The small molecule below binds the protein below.
Small molecule (SMILES): CC(=O)N[C@@H]1[C@@H](O)[C@H](O)[C@@H](CO)O[C@H]1O

Binding-site contacts:
Ligand atom C1 contacts residue HIS123 of chain 1.H at 4.0 Å.
Ligand atom C3 contacts residue SER121 of chain 1.H at 4.0 Å.
Ligand atom C8 contacts residue SER121 of chain 1.H at 4.5 Å.
Ligand atom C7 contacts residue SER120 of chain 1.H at 4.3 Å.
Ligand atom C7 contacts residue ASN119 of chain 1.H at 3.6 Å.
Ligand atom C5 contacts residue HIS123 of chain 1.H at 3.6 Å.
Ligand atom O7 contacts residue ASN119 of chain 1.H at 3.6 Å.
Ligand atom C5 contacts residue ASN119 of chain 1.H at 3.6 Å.
Ligand atom C4 contacts residue HIS123 of chain 1.H at 4.4 Å.
Ligand atom C3 contacts residue HIS123 of chain 1.H at 4.4 Å.
Ligand atom C8 contacts residue SER120 of chain 1.H at 3.2 Å.
Ligand atom C1 contacts residue SER121 of chain 1.H at 3.8 Å.
Ligand atom C2 contacts residue SER121 of chain 1.H at 3.9 Å.
Ligand atom N2 contacts residue ASN119 of chain 1.H at 3.1 Å (h-bond).
Ligand atom O5 contacts residue HIS123 of chain 1.H at 3.8 Å.
Ligand atom O5 contacts residue ASN119 of chain 1.H at 2.4 Å (h-bond).
Ligand atom C4 contacts residue ASN119 of chain 1.H at 4.3 Å.
Ligand atom C2 contacts residue ASN119 of chain 1.H at 2.6 Å.
Ligand atom C1 contacts residue ASN119 of chain 1.H at 1.4 Å.
Ligand atom O7 contacts residue THR85 of chain 1.H at 4.5 Å.
Ligand atom O4 contacts residue HIS123 of chain 1.H at 4.5 Å.
Ligand atom C6 contacts residue HIS123 of chain 1.H at 3.9 Å.
Ligand atom C7 contacts residue SER121 of chain 1.H at 4.3 Å.
Ligand atom N2 contacts residue SER121 of chain 1.H at 3.3 Å (h-bond).
Ligand atom C3 contacts residue ASN119 of chain 1.H at 3.9 Å.

Sequence of chain 1.H:
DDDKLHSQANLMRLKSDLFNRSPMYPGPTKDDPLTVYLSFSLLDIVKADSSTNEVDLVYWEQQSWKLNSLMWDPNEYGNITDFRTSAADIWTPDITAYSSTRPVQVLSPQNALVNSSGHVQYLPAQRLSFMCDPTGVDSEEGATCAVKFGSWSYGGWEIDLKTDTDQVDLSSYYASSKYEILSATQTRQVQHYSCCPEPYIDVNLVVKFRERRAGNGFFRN